Sequence of chain 54.H:
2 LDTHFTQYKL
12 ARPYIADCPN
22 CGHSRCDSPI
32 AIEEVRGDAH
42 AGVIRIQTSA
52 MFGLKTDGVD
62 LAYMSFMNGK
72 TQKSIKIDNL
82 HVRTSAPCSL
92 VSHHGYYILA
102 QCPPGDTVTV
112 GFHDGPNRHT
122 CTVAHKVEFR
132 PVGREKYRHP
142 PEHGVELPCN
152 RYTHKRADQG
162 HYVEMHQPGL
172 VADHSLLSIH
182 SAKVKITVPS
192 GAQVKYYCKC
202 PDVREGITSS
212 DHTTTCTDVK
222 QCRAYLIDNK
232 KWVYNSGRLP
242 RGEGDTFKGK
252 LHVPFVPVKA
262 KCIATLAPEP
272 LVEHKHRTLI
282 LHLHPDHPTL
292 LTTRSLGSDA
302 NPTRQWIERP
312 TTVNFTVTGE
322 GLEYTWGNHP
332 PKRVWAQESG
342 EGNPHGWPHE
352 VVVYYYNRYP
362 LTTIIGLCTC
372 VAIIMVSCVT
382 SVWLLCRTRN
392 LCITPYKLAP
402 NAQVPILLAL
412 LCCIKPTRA

A small-molecule ligand and the protein it binds are described below.
Small molecule (SMILES): O=C(O)[C@@H]1O[C@H](O[C@H]2[C@@H](OS(=O)(=O)O)O[C@@H](O)[C@H](NS(=O)(=O)O)[C@H]2O)[C@@H](OS(=O)(=O)O)[C@H](O)[C@@H]1O

Binding-site contacts:
Ligand atom O5B contacts residue LYS156 of chain 54.H at 3.3 Å.
Ligand atom C5 contacts residue LEU62 of chain 54.H at 3.8 Å (hydrophobic).
Ligand atom O5 contacts residue HIS155 of chain 54.H at 3.6 Å.
Ligand atom O6A contacts residue HIS155 of chain 54.H at 3.8 Å.
Ligand atom OBI contacts residue LYS156 of chain 54.H at 4.0 Å.
Ligand atom C6 contacts residue SER93 of chain 54.H at 4.0 Å.
Ligand atom C3 contacts residue ALA158 of chain 54.H at 4.0 Å (hydrophobic).
Ligand atom O4 contacts residue LYS156 of chain 54.H at 3.5 Å.
Ligand atom SAG contacts residue THR4 of chain 54.H at 3.9 Å.
Ligand atom O6B contacts residue LEU62 of chain 54.H at 4.0 Å.
Ligand atom C6 contacts residue HIS94 of chain 54.H at 3.9 Å.
Ligand atom OAH contacts residue ASP3 of chain 54.H at 4.0 Å.
Ligand atom OAH contacts residue THR4 of chain 54.H at 3.7 Å.
Ligand atom O6A contacts residue LEU62 of chain 54.H at 3.4 Å.
Ligand atom C6 contacts residue LEU62 of chain 54.H at 3.5 Å (hydrophobic).
Ligand atom O5 contacts residue LYS156 of chain 54.H at 3.4 Å.
Ligand atom O4 contacts residue SER93 of chain 54.H at 3.0 Å (h-bond).
Ligand atom O6A contacts residue SER93 of chain 54.H at 3.2 Å.
Ligand atom O6B contacts residue LYS156 of chain 54.H at 3.3 Å.
Ligand atom O6B contacts residue HIS94 of chain 54.H at 4.0 Å.
Ligand atom C3 contacts residue LYS156 of chain 54.H at 4.0 Å.
Ligand atom C2 contacts residue ALA158 of chain 54.H at 3.7 Å (hydrophobic).
Ligand atom O3 contacts residue ARG157 of chain 54.H at 3.3 Å (salt-bridge).
Ligand atom C5 contacts residue HIS155 of chain 54.H at 4.0 Å.
Ligand atom OAH contacts residue LEU2 of chain 54.H at 2.8 Å (h-bond).
Ligand atom O6A contacts residue HIS94 of chain 54.H at 3.2 Å (h-bond).
Ligand atom OAF contacts residue ARG157 of chain 54.H at 2.8 Å (salt-bridge).
Ligand atom O3 contacts residue ALA158 of chain 54.H at 3.0 Å (h-bond).
Ligand atom C4 contacts residue LYS156 of chain 54.H at 4.0 Å.
Ligand atom C6 contacts residue HIS155 of chain 54.H at 3.4 Å.
Ligand atom O4 contacts residue HIS155 of chain 54.H at 3.5 Å (h-bond).
Ligand atom OAH contacts residue ARG157 of chain 54.H at 3.1 Å (salt-bridge).
Ligand atom SAG contacts residue ARG157 of chain 54.H at 3.6 Å (salt-bridge).
Ligand atom O3 contacts residue LYS156 of chain 54.H at 3.0 Å.
Ligand atom O5 contacts residue ARG157 of chain 54.H at 3.8 Å.
Ligand atom OAF contacts residue ALA158 of chain 54.H at 3.3 Å.
Ligand atom O6B contacts residue HIS155 of chain 54.H at 3.3 Å (h-bond).
Ligand atom OAF contacts residue THR4 of chain 54.H at 2.9 Å (h-bond).
Ligand atom O6B contacts residue ARG157 of chain 54.H at 3.3 Å (salt-bridge).
Ligand atom C3 contacts residue ARG157 of chain 54.H at 3.7 Å.